Sequence of chain 1.A:
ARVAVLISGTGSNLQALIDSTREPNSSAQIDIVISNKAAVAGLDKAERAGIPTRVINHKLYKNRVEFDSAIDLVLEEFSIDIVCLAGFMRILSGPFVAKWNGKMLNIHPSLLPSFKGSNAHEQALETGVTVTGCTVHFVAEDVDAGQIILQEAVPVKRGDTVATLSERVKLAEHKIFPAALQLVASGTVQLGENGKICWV

Binding-site contacts:
Ligand atom N3 contacts residue ALA141 of chain 1.A at 3.4 Å (h-bond).
Ligand atom N2 contacts residue ILE92 of chain 1.A at 3.8 Å.
Ligand atom N4 contacts residue ARG91 of chain 1.A at 2.9 Å (salt-bridge).
Ligand atom C7 contacts residue ASN107 of chain 1.A at 3.8 Å.
Ligand atom N3 contacts residue VAL98 of chain 1.A at 3.7 Å.
Ligand atom C10 contacts residue VAL144 of chain 1.A at 3.7 Å (hydrophobic).
Ligand atom N1 contacts residue VAL140 of chain 1.A at 3.5 Å.
Ligand atom C18 contacts residue MET90 of chain 1.A at 3.5 Å (hydrophobic).
Ligand atom O1 contacts residue HIS138 of chain 1.A at 3.6 Å.
Ligand atom C2 contacts residue ASP145 of chain 1.A at 3.7 Å.
Ligand atom N4 contacts residue ILE92 of chain 1.A at 3.8 Å.
Ligand atom N3 contacts residue LEU93 of chain 1.A at 3.1 Å (h-bond).
Ligand atom N3 contacts residue GLU142 of chain 1.A at 3.1 Å (salt-bridge).
Ligand atom C8 contacts residue GAR1 of chain 1.B at 3.5 Å.
Ligand atom O1 contacts residue VAL144 of chain 1.A at 3.6 Å.
Ligand atom C8 contacts residue ASN107 of chain 1.A at 3.6 Å.
Ligand atom N1 contacts residue VAL144 of chain 1.A at 3.7 Å.
Ligand atom C4 contacts residue LEU93 of chain 1.A at 3.9 Å (hydrophobic).
Ligand atom N6 contacts residue MET90 of chain 1.A at 3.6 Å (h-bond).
Ligand atom C2 contacts residue ALA141 of chain 1.A at 3.7 Å (hydrophobic).
Ligand atom C2 contacts residue VAL144 of chain 1.A at 3.8 Å (hydrophobic).
Ligand atom C5 contacts residue ARG91 of chain 1.A at 3.6 Å.
Ligand atom O1 contacts residue VAL140 of chain 1.A at 3.8 Å.
Ligand atom O4 contacts residue ARG91 of chain 1.A at 3.7 Å.
Ligand atom C12 contacts residue ILE92 of chain 1.A at 3.9 Å (hydrophobic).
Ligand atom C14 contacts residue MET90 of chain 1.A at 3.8 Å (hydrophobic).
Ligand atom O4 contacts residue ARG65 of chain 1.A at 3.9 Å.
Ligand atom C8 contacts residue PHE89 of chain 1.A at 3.3 Å (hydrophobic).
Ligand atom C7 contacts residue PHE89 of chain 1.A at 3.2 Å (hydrophobic).
Ligand atom N5 contacts residue GAR1 of chain 1.B at 3.2 Å (h-bond).
Ligand atom C2 contacts residue VAL140 of chain 1.A at 3.5 Å (hydrophobic).
Ligand atom O1 contacts residue ALA141 of chain 1.A at 3.8 Å.
Ligand atom N1 contacts residue ALA141 of chain 1.A at 2.8 Å (h-bond).
Ligand atom C3 contacts residue ALA141 of chain 1.A at 3.5 Å (hydrophobic).
Ligand atom O4 contacts residue ILE92 of chain 1.A at 3.2 Å (h-bond).
Ligand atom C7 contacts residue ARG91 of chain 1.A at 3.6 Å.
Ligand atom C13 contacts residue MET90 of chain 1.A at 3.4 Å (hydrophobic).
Ligand atom O1 contacts residue ASP145 of chain 1.A at 2.9 Å (salt-bridge).
Ligand atom C9 contacts residue GAR1 of chain 1.B at 3.5 Å.
Ligand atom N2 contacts residue LEU93 of chain 1.A at 3.1 Å (h-bond).

A small-molecule ligand and the protein it binds are described below.
Small molecule (SMILES): Nc1nc2[nH]c(CCNc3ccc(C(=O)N[C@@H](CCC(=O)O)C(=O)O)cc3)cc2c(=O)[nH]1